Sequence of chain 1.A:
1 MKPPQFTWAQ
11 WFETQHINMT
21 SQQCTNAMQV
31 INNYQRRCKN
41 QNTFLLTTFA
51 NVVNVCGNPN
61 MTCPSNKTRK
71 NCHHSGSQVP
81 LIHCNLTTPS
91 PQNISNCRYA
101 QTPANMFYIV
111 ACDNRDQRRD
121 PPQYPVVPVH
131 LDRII

This protein binds this small molecule.
Small molecule (SMILES): Nc1ncnc2c1ncn2[C@@H]1O[C@H](CO[P](=O)(O)O[P](=O)(O)O[P](=O)(O)O[P](=O)(O)OC[C@H]2O[C@@H](n3cnc4c(N)ncnc43)[C@H](O)[C@@H]2O)[C@@H](O)[C@H]1O

Binding-site contacts:
Ligand atom O2D contacts residue HIS16 of chain 1.A at 3.7 Å.
Ligand atom O2G contacts residue LYS39 of chain 1.A at 3.7 Å.
Ligand atom O4F contacts residue TRP8 of chain 1.A at 3.9 Å.
Ligand atom C6B contacts residue ARG69 of chain 1.A at 3.3 Å.
Ligand atom C2B contacts residue VAL129 of chain 1.A at 3.6 Å (hydrophobic).
Ligand atom C2B contacts residue ASN71 of chain 1.A at 3.7 Å.
Ligand atom O2G contacts residue GLN15 of chain 1.A at 3.2 Å (h-bond).
Ligand atom O4F contacts residue VAL129 of chain 1.A at 4.0 Å.
Ligand atom C5F contacts residue HIS130 of chain 1.A at 3.4 Å.
Ligand atom C5F contacts residue VAL129 of chain 1.A at 3.5 Å (hydrophobic).
Ligand atom N1B contacts residue ARG69 of chain 1.A at 3.2 Å (salt-bridge).
Ligand atom O2D contacts residue LEU131 of chain 1.A at 2.6 Å (h-bond).
Ligand atom PD contacts residue HIS16 of chain 1.A at 3.6 Å.
Ligand atom O3G contacts residue HIS16 of chain 1.A at 3.9 Å.
Ligand atom O4F contacts residue HIS130 of chain 1.A at 3.5 Å.
Ligand atom C4F contacts residue TRP8 of chain 1.A at 3.6 Å (hydrophobic).
Ligand atom O2D contacts residue HIS130 of chain 1.A at 2.9 Å (h-bond).
Ligand atom O1D contacts residue GLN15 of chain 1.A at 2.7 Å (h-bond).
Ligand atom O2B contacts residue MET1 of chain 1.A at 3.9 Å.
Ligand atom PD contacts residue GLN15 of chain 1.A at 4.0 Å.
Ligand atom N6B contacts residue ARG69 of chain 1.A at 3.4 Å (salt-bridge).
Ligand atom N1B contacts residue ASN71 of chain 1.A at 2.9 Å (h-bond).
Ligand atom O1D contacts residue HIS16 of chain 1.A at 2.9 Å (h-bond).
Ligand atom N6B contacts residue ALA111 of chain 1.A at 3.7 Å.
Ligand atom C5B contacts residue HIS130 of chain 1.A at 3.9 Å.
Ligand atom N7B contacts residue HIS130 of chain 1.A at 3.7 Å.
Ligand atom C2B contacts residue ARG69 of chain 1.A at 3.9 Å.
Ligand atom PD contacts residue HIS130 of chain 1.A at 3.6 Å.
Ligand atom C6B contacts residue ALA111 of chain 1.A at 3.7 Å (hydrophobic).
Ligand atom N6B contacts residue ASN71 of chain 1.A at 3.1 Å (h-bond).
Ligand atom N1B contacts residue ALA111 of chain 1.A at 3.7 Å.
Ligand atom N9B contacts residue HIS130 of chain 1.A at 3.8 Å.
Ligand atom C2B contacts residue ASP113 of chain 1.A at 3.5 Å.
Ligand atom PG contacts residue LYS39 of chain 1.A at 3.6 Å.
Ligand atom O5F contacts residue HIS130 of chain 1.A at 3.2 Å (h-bond).
Ligand atom N6B contacts residue CYS63 of chain 1.A at 3.6 Å.
Ligand atom O1G contacts residue LYS39 of chain 1.A at 2.5 Å (salt-bridge).
Ligand atom C6B contacts residue ASN71 of chain 1.A at 3.9 Å.
Ligand atom C4B contacts residue HIS130 of chain 1.A at 3.9 Å.
Ligand atom C8B contacts residue HIS130 of chain 1.A at 3.6 Å.